The small molecule below binds the protein below.
Small molecule (SMILES): CC[C@H](C)[C@H](NC(=O)[C@H](CC(N)=O)NC(=O)[C@H](CC(C)C)NC(=O)[C@H](CO)NC(=O)CNC(=O)[C@@H](N)CO)C(=O)NCC(=O)N[C@@H](CO)C(=O)N[C@@H](CC(C)C)C(=O)N[C@H](C=O)CCCCN

Sequence of chain 21.A:
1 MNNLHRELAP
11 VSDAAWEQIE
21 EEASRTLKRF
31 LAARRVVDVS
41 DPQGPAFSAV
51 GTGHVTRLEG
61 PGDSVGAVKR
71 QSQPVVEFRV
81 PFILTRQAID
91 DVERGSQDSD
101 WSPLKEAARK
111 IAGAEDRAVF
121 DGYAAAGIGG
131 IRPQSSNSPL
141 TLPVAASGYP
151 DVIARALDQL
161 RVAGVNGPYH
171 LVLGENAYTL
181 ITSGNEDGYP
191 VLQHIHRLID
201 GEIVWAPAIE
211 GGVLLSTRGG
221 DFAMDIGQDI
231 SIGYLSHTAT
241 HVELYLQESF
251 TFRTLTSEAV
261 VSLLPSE

Binding-site contacts:
Ligand atom CG contacts residue ARG35 of chain 21.A at 3.1 Å.
Ligand atom O contacts residue LEU4 of chain 21.A at 3.7 Å.
Ligand atom N contacts residue ILE230 of chain 21.A at 3.1 Å (h-bond).
Ligand atom N contacts residue ASP229 of chain 21.A at 3.2 Å (salt-bridge).
Ligand atom O contacts residue ARG34 of chain 21.A at 2.8 Å (salt-bridge).
Ligand atom O contacts residue ASN2 of chain 21.A at 3.8 Å.
Ligand atom CB contacts residue ARG35 of chain 21.A at 3.4 Å.
Ligand atom O contacts residue ARG6 of chain 21.A at 3.4 Å (salt-bridge).
Ligand atom CB contacts residue SER24 of chain 21.A at 3.8 Å.
Ligand atom CD1 contacts residue LYS28 of chain 21.A at 3.4 Å.
Ligand atom O contacts residue SER231 of chain 21.A at 3.2 Å.
Ligand atom N contacts residue ASP229 of chain 21.A at 2.8 Å (salt-bridge).
Ligand atom C contacts residue ASP229 of chain 21.A at 3.8 Å.
Ligand atom CD1 contacts residue LEU27 of chain 21.A at 3.8 Å (hydrophobic).
Ligand atom CB contacts residue ILE230 of chain 21.A at 3.6 Å (hydrophobic).
Ligand atom CE contacts residue VAL37 of chain 21.A at 3.7 Å (hydrophobic).
Ligand atom CG2 contacts residue LEU31 of chain 21.A at 3.8 Å (hydrophobic).
Ligand atom OG contacts residue ASP229 of chain 21.A at 3.6 Å.
Ligand atom CA contacts residue ARG6 of chain 21.A at 3.7 Å.
Ligand atom CD2 contacts residue SER24 of chain 21.A at 3.5 Å.
Ligand atom OG contacts residue ARG34 of chain 21.A at 3.7 Å.
Ligand atom N contacts residue ARG34 of chain 21.A at 3.7 Å.
Ligand atom CD1 contacts residue LEU27 of chain 21.A at 3.6 Å (hydrophobic).
Ligand atom CE contacts residue VAL36 of chain 21.A at 3.7 Å (hydrophobic).
Ligand atom CA contacts residue ASP229 of chain 21.A at 3.6 Å.
Ligand atom C contacts residue ARG34 of chain 21.A at 3.7 Å.
Ligand atom CD1 contacts residue LEU31 of chain 21.A at 3.6 Å (hydrophobic).
Ligand atom C contacts residue SER231 of chain 21.A at 3.8 Å.
Ligand atom N contacts residue ARG34 of chain 21.A at 3.4 Å (salt-bridge).
Ligand atom CD1 contacts residue ILE230 of chain 21.A at 3.5 Å (hydrophobic).
Ligand atom CA contacts residue SER231 of chain 21.A at 3.6 Å.
Ligand atom CG contacts residue ILE230 of chain 21.A at 3.6 Å (hydrophobic).
Ligand atom O contacts residue ILE232 of chain 21.A at 3.6 Å (h-bond).
Ligand atom CD2 contacts residue GLU20 of chain 21.A at 3.6 Å.
Ligand atom NZ contacts residue THR217 of chain 21.A at 3.8 Å.
Ligand atom CE contacts residue ARG35 of chain 21.A at 3.8 Å.
Ligand atom CA contacts residue ASP229 of chain 21.A at 3.8 Å.
Ligand atom CB contacts residue VAL39 of chain 21.A at 3.8 Å (hydrophobic).
Ligand atom CA contacts residue ARG35 of chain 21.A at 3.8 Å.
Ligand atom N contacts residue ARG34 of chain 21.A at 3.9 Å.